Sequence of chain 1.A:
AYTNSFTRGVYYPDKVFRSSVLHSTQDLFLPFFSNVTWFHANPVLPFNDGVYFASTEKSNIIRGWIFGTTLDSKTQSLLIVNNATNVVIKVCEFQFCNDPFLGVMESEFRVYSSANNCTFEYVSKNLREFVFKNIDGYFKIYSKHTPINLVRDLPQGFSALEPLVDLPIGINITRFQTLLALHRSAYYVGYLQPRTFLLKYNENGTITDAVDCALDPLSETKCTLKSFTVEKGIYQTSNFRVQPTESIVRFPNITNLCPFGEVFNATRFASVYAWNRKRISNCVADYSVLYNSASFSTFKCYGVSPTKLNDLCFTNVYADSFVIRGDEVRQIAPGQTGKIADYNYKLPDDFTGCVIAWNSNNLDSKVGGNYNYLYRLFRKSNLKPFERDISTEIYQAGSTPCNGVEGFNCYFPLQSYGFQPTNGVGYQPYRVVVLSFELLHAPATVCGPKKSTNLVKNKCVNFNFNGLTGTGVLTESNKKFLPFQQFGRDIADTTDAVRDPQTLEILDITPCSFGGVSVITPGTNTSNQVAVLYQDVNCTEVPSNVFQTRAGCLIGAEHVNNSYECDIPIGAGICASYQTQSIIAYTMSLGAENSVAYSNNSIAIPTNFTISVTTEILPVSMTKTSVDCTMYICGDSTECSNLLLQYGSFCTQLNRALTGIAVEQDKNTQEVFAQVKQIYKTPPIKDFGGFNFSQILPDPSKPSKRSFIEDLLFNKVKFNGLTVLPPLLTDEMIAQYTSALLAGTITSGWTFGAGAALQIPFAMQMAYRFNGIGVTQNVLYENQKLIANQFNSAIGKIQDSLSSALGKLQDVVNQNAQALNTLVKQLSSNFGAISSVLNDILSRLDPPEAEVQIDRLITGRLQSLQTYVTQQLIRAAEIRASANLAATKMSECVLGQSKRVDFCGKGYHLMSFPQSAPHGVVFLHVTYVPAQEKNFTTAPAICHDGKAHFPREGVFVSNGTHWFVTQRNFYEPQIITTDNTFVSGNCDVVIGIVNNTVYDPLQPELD

The small molecule below binds the protein below.
Small molecule (SMILES): CC(=O)N[C@H]1[C@H](O[C@H]2[C@H](O)[C@@H](NC(C)=O)CO[C@@H]2CO)O[C@H](CO)[C@@H](O)[C@@H]1O

Binding-site contacts:
Ligand atom N2 contacts residue PHE342 of chain 1.A at 4.3 Å.
Ligand atom C7 contacts residue ASN343 of chain 1.A at 3.8 Å.
Ligand atom C7 contacts residue PHE342 of chain 1.A at 4.4 Å (hydrophobic).
Ligand atom C5 contacts residue ASN343 of chain 1.A at 3.6 Å.
Ligand atom C4 contacts residue ASN343 of chain 1.A at 4.3 Å.
Ligand atom C1 contacts residue ASN343 of chain 1.A at 1.4 Å.
Ligand atom C3 contacts residue ASN343 of chain 1.A at 3.8 Å.
Ligand atom O5 contacts residue ASN343 of chain 1.A at 2.3 Å (h-bond).
Ligand atom N2 contacts residue ASN343 of chain 1.A at 2.9 Å (h-bond).
Ligand atom O7 contacts residue ASN343 of chain 1.A at 4.2 Å.
Ligand atom C8 contacts residue PHE342 of chain 1.A at 3.4 Å (hydrophobic).
Ligand atom C2 contacts residue ASN343 of chain 1.A at 2.5 Å.